Sequence of chain 1.A:
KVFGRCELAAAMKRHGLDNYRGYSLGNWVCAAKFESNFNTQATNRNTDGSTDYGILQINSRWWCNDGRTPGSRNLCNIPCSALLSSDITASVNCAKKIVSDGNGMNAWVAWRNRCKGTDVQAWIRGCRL

Binding-site contacts:
Ligand atom N14 contacts residue TRP62 of chain 1.A at 4.1 Å.
Ligand atom C5 contacts residue ASP101 of chain 1.A at 4.0 Å.
Ligand atom C2 contacts residue ASP101 of chain 1.A at 4.3 Å.
Ligand atom C1 contacts residue ASP101 of chain 1.A at 3.1 Å.
Ligand atom N14 contacts residue TRP63 of chain 1.A at 4.4 Å.
Ligand atom C13 contacts residue TRP63 of chain 1.A at 3.7 Å (hydrophobic).
Ligand atom C6 contacts residue ASP101 of chain 1.A at 3.3 Å.
Ligand atom C9 contacts residue ASP101 of chain 1.A at 4.3 Å.
Ligand atom C8 contacts residue ASP101 of chain 1.A at 3.1 Å.
Ligand atom N11 contacts residue ASP101 of chain 1.A at 3.9 Å.
Ligand atom C10 contacts residue ASP101 of chain 1.A at 4.4 Å.
Ligand atom N7 contacts residue ASP101 of chain 1.A at 3.3 Å (salt-bridge).
Ligand atom NI1 contacts residue ASP101 of chain 1.A at 4.1 Å.
Ligand atom C3 contacts residue ASP101 of chain 1.A at 4.4 Å.
Ligand atom N14 contacts residue ASP101 of chain 1.A at 3.3 Å (salt-bridge).
Ligand atom C9 contacts residue ASN103 of chain 1.A at 3.8 Å.
Ligand atom N4 contacts residue ASP101 of chain 1.A at 4.0 Å.
Ligand atom C12 contacts residue TRP62 of chain 1.A at 3.6 Å (hydrophobic).
Ligand atom C1 contacts residue LEU75 of chain 1.A at 3.5 Å (hydrophobic).
Ligand atom C10 contacts residue ASN103 of chain 1.A at 4.4 Å.
Ligand atom C2 contacts residue TRP62 of chain 1.A at 3.5 Å (hydrophobic).
Ligand atom C1 contacts residue TRP63 of chain 1.A at 4.1 Å (hydrophobic).
Ligand atom C2 contacts residue LEU75 of chain 1.A at 3.6 Å (hydrophobic).
Ligand atom C13 contacts residue TRP62 of chain 1.A at 3.8 Å (hydrophobic).
Ligand atom C8 contacts residue ASN103 of chain 1.A at 4.0 Å.
Ligand atom C1 contacts residue TRP62 of chain 1.A at 4.1 Å (hydrophobic).
Ligand atom C13 contacts residue ASP101 of chain 1.A at 3.2 Å.
Ligand atom C12 contacts residue ASP101 of chain 1.A at 4.0 Å.

The small molecule below binds the protein below.
Small molecule (SMILES): C1CN2CCN3CCCN4CCN(C1)[Ni]234